Binding-site contacts:
Ligand atom N2 contacts residue ASN1072 of chain 1.C at 2.9 Å (h-bond).
Ligand atom C7 contacts residue ASN1072 of chain 1.C at 3.6 Å.
Ligand atom O6 contacts residue ASN1072 of chain 1.C at 4.4 Å.
Ligand atom C8 contacts residue GLU1070 of chain 1.C at 4.2 Å.
Ligand atom O4 contacts residue ALA704 of chain 1.C at 3.4 Å.
Ligand atom C4 contacts residue ALA704 of chain 1.C at 4.4 Å (hydrophobic).
Ligand atom O7 contacts residue ASN1072 of chain 1.C at 3.9 Å.
Ligand atom O6 contacts residue SER702 of chain 1.C at 3.5 Å (h-bond).
Ligand atom C3 contacts residue ASN1072 of chain 1.C at 3.7 Å.
Ligand atom C4 contacts residue ASN1072 of chain 1.C at 4.1 Å.
Ligand atom C5 contacts residue ALA704 of chain 1.C at 4.5 Å (hydrophobic).
Ligand atom C1 contacts residue ALA704 of chain 1.C at 4.2 Å (hydrophobic).
Ligand atom O5 contacts residue ALA704 of chain 1.C at 3.8 Å.
Ligand atom C5 contacts residue ASN1072 of chain 1.C at 3.6 Å.
Ligand atom C6 contacts residue SER702 of chain 1.C at 4.3 Å.
Ligand atom C1 contacts residue ASN1072 of chain 1.C at 1.4 Å.
Ligand atom O5 contacts residue ASN1072 of chain 1.C at 2.3 Å (h-bond).
Ligand atom O6 contacts residue ALA704 of chain 1.C at 4.3 Å.
Ligand atom C2 contacts residue ASN1072 of chain 1.C at 2.4 Å.

Sequence of chain 1.C:
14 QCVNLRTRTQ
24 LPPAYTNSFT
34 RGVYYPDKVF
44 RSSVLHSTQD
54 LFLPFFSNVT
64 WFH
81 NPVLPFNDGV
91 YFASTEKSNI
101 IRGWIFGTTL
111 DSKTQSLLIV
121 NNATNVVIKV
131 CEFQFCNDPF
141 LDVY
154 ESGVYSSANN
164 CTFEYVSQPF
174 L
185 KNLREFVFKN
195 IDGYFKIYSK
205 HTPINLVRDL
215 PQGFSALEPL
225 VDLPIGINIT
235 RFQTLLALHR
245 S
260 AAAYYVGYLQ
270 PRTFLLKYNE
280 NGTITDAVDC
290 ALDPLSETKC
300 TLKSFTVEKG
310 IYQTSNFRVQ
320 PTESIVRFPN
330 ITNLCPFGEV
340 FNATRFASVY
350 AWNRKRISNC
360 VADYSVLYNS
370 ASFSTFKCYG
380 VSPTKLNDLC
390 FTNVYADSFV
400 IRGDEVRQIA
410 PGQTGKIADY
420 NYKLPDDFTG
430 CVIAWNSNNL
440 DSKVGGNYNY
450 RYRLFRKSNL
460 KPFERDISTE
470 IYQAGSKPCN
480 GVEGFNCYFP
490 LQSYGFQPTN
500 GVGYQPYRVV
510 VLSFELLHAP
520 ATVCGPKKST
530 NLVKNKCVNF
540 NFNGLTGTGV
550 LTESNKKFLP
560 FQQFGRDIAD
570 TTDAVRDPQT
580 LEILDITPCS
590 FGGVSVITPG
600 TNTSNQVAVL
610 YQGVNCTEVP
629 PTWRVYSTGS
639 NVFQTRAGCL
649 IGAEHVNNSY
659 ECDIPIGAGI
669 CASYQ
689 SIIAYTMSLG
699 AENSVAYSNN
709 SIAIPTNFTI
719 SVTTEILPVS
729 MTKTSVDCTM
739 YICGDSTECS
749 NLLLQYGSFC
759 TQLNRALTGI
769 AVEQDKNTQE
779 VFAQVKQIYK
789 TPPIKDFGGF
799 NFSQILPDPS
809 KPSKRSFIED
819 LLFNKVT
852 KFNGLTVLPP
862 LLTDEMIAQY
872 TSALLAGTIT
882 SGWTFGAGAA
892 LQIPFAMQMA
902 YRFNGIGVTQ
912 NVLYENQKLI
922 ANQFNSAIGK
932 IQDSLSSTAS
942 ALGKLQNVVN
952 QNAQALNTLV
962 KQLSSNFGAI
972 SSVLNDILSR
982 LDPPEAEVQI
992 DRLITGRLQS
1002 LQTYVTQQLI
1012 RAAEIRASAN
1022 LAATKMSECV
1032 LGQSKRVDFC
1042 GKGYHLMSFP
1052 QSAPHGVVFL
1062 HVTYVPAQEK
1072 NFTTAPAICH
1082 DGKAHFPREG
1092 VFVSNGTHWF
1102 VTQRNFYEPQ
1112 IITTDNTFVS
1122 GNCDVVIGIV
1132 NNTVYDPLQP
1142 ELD

The small molecule below binds the protein below.
Small molecule (SMILES): CC(=O)N[C@H]1[C@H](O[C@H]2[C@H](O)[C@@H](NC(C)=O)CO[C@@H]2CO)O[C@H](CO)[C@@H](O)[C@@H]1O